Binding-site contacts:
Ligand atom NAS contacts residue ASP375 of chain 1.J at 3.6 Å (salt-bridge).
Ligand atom CAF contacts residue GLY405 of chain 1.J at 3.5 Å.
Ligand atom CAB contacts residue GLY405 of chain 1.J at 3.7 Å.
Ligand atom CAC contacts residue GLY405 of chain 1.J at 3.4 Å.
Ligand atom NAS contacts residue ZN1 of chain 1.NC at 3.0 Å.
Ligand atom OAT contacts residue CO31 of chain 1.MC at 3.2 Å (h-bond).
Ligand atom OAT contacts residue ASP315 of chain 1.J at 3.1 Å (salt-bridge).
Ligand atom CBF contacts residue ASN373 of chain 1.J at 3.4 Å.
Ligand atom OAT contacts residue ASP295 of chain 1.J at 2.9 Å (salt-bridge).
Ligand atom NAS contacts residue LYS290 of chain 1.J at 3.3 Å (salt-bridge).
Ligand atom O contacts residue ZN1 of chain 1.NC at 2.1 Å.
Ligand atom CAE contacts residue GLY405 of chain 1.J at 3.6 Å.
Ligand atom OAT contacts residue LYS290 of chain 1.J at 2.7 Å (salt-bridge).
Ligand atom FAM contacts residue ALA493 of chain 1.J at 3.0 Å.
Ligand atom CA contacts residue LEU403 of chain 1.J at 3.3 Å (hydrophobic).
Ligand atom FAO contacts residue MET308 of chain 1.J at 3.0 Å.
Ligand atom FAO contacts residue GLY306 of chain 1.J at 3.3 Å.
Ligand atom O contacts residue LYS302 of chain 1.J at 3.0 Å (salt-bridge).
Ligand atom OAT contacts residue ASP375 of chain 1.J at 3.5 Å (salt-bridge).
Ligand atom CBA contacts residue ALA376 of chain 1.J at 3.7 Å (hydrophobic).
Ligand atom C contacts residue ASP375 of chain 1.J at 3.3 Å.
Ligand atom NAS contacts residue CO31 of chain 1.MC at 3.1 Å (h-bond).
Ligand atom O contacts residue ASP375 of chain 1.J at 2.9 Å (salt-bridge).
Ligand atom C contacts residue ZN1 of chain 1.NC at 2.9 Å.
Ligand atom FAN contacts residue LEU311 of chain 1.J at 3.7 Å.
Ligand atom FAM contacts residue LEU408 of chain 1.J at 3.8 Å.
Ligand atom OAX contacts residue THR404 of chain 1.J at 3.5 Å.
Ligand atom FAM contacts residue PHE499 of chain 1.J at 3.5 Å.
Ligand atom OAX contacts residue GLY405 of chain 1.J at 3.1 Å (h-bond).
Ligand atom OAT contacts residue ZN1 of chain 1.NC at 2.4 Å.
Ligand atom FAN contacts residue LEU408 of chain 1.J at 3.8 Å.
Ligand atom CAD contacts residue GLY405 of chain 1.J at 3.3 Å.
Ligand atom FAN contacts residue PHE499 of chain 1.J at 3.1 Å.
Ligand atom NAS contacts residue LEU403 of chain 1.J at 3.3 Å (h-bond).
Ligand atom OAT contacts residue GLU377 of chain 1.J at 2.6 Å (salt-bridge).
Ligand atom O contacts residue ASP295 of chain 1.J at 3.2 Å (salt-bridge).
Ligand atom CAL contacts residue ALA493 of chain 1.J at 3.8 Å (hydrophobic).
Ligand atom CAA contacts residue GLY405 of chain 1.J at 3.6 Å.
Ligand atom CAK contacts residue LEU408 of chain 1.J at 3.6 Å (hydrophobic).
Ligand atom CAJ contacts residue LEU408 of chain 1.J at 3.6 Å (hydrophobic).

A small-molecule ligand and the protein it binds are described below.
Small molecule (SMILES): O=C(N[C@@H](C(=O)NO)c1ccc(-c2cc(F)c(F)c(F)c2)cc1)C1C2CC3CC(C2)CC1C3

Sequence of chain 1.J:
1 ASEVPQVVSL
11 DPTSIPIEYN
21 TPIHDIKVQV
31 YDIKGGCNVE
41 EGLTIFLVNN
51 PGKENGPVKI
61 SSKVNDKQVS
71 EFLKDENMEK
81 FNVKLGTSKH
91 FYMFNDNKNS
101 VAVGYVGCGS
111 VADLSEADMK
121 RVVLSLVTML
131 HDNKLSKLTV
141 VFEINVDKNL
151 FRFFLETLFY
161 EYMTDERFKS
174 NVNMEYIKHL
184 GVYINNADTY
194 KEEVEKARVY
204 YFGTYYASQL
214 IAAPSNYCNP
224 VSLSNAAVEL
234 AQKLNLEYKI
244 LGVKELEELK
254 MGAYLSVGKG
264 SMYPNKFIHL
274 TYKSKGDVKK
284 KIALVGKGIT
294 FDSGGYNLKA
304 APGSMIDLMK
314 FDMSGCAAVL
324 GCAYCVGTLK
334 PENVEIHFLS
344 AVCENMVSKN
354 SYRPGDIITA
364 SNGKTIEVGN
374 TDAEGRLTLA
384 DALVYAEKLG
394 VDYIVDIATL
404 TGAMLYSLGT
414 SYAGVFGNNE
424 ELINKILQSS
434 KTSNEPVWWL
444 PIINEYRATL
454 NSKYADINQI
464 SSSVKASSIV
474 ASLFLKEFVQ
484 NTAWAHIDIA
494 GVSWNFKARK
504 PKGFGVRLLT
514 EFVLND